The protein below binds the small molecule below.
Small molecule (SMILES): CC(=O)N[C@@H]1[C@@H](O)[C@H](O)[C@@H](CO)O[C@H]1O

Sequence of chain 1.I:
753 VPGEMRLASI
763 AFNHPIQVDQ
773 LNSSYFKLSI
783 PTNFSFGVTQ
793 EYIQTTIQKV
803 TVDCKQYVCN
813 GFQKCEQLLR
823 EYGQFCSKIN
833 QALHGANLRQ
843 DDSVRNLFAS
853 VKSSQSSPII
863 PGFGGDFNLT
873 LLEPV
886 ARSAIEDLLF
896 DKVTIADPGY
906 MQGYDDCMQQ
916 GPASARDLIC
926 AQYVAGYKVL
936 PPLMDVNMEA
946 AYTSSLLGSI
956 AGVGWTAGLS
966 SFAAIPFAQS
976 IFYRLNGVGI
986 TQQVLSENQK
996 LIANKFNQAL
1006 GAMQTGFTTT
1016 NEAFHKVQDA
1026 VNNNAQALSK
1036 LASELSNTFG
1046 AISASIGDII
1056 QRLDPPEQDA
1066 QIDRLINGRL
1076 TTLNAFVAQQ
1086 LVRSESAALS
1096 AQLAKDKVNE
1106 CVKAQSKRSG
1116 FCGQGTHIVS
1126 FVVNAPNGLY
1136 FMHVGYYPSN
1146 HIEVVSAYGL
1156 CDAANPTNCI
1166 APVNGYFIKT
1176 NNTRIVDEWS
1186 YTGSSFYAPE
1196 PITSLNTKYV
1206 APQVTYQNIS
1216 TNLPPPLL

Binding-site contacts:
Ligand atom N2 contacts residue ASN774 of chain 1.I at 2.8 Å (h-bond).
Ligand atom O7 contacts residue ASN774 of chain 1.I at 4.4 Å.
Ligand atom C5 contacts residue ASN774 of chain 1.I at 3.6 Å.
Ligand atom C1 contacts residue ASN774 of chain 1.I at 1.4 Å.
Ligand atom C2 contacts residue ASN774 of chain 1.I at 2.3 Å.
Ligand atom C7 contacts residue ASN774 of chain 1.I at 3.5 Å.
Ligand atom C4 contacts residue ASN774 of chain 1.I at 4.0 Å.
Ligand atom O5 contacts residue ASN774 of chain 1.I at 2.3 Å (h-bond).
Ligand atom C3 contacts residue ASN774 of chain 1.I at 3.6 Å.
Ligand atom C8 contacts residue ASN774 of chain 1.I at 3.7 Å.